Binding-site contacts:
Ligand atom O2 contacts residue ASN65 of chain 2.B at 3.0 Å (h-bond).
Ligand atom O4 contacts residue TRP356 of chain 2.B at 3.5 Å.
Ligand atom C7 contacts residue ASN65 of chain 2.B at 3.9 Å.
Ligand atom O7 contacts residue ASN65 of chain 2.B at 3.8 Å.
Ligand atom C1 contacts residue ASN65 of chain 2.B at 4.4 Å.
Ligand atom O3 contacts residue PHE385 of chain 1.A at 2.9 Å.
Ligand atom C3 contacts residue ASN65 of chain 2.B at 3.9 Å.
Ligand atom C2 contacts residue PHE385 of chain 1.A at 4.3 Å (hydrophobic).
Ligand atom C3 contacts residue TRP356 of chain 2.B at 3.9 Å (hydrophobic).
Ligand atom C5 contacts residue TRP356 of chain 2.B at 3.4 Å (hydrophobic).
Ligand atom C1 contacts residue ASN65 of chain 2.B at 1.5 Å.
Ligand atom N2 contacts residue ASN65 of chain 2.B at 3.4 Å (h-bond).
Ligand atom C2 contacts residue TRP356 of chain 2.B at 4.3 Å (hydrophobic).
Ligand atom C3 contacts residue PHE385 of chain 1.A at 4.1 Å (hydrophobic).
Ligand atom C4 contacts residue ASN65 of chain 2.B at 4.3 Å.
Ligand atom C6 contacts residue ASN65 of chain 2.B at 4.1 Å.
Ligand atom O4 contacts residue ASN382 of chain 1.A at 3.9 Å.
Ligand atom O2 contacts residue PHE385 of chain 1.A at 4.5 Å.
Ligand atom C7 contacts residue TRP356 of chain 2.B at 4.1 Å (hydrophobic).
Ligand atom O3 contacts residue TRP356 of chain 2.B at 4.4 Å.
Ligand atom C1 contacts residue TRP356 of chain 2.B at 3.5 Å (hydrophobic).
Ligand atom C3 contacts residue ASN382 of chain 1.A at 4.5 Å.
Ligand atom C4 contacts residue TRP356 of chain 2.B at 3.9 Å (hydrophobic).
Ligand atom O7 contacts residue TRP356 of chain 2.B at 2.9 Å.
Ligand atom C2 contacts residue ASN65 of chain 2.B at 3.9 Å.
Ligand atom O5 contacts residue TRP356 of chain 2.B at 3.3 Å.
Ligand atom C4 contacts residue ASN382 of chain 1.A at 4.4 Å.
Ligand atom O4 contacts residue PHE385 of chain 1.A at 4.0 Å.
Ligand atom C2 contacts residue ASN65 of chain 2.B at 2.6 Å.
Ligand atom C5 contacts residue ASN65 of chain 2.B at 3.7 Å.
Ligand atom O5 contacts residue ASN65 of chain 2.B at 2.3 Å (h-bond).
Ligand atom O3 contacts residue ASN382 of chain 1.A at 3.4 Å (h-bond).
Ligand atom O6 contacts residue ASN65 of chain 2.B at 3.7 Å.

Sequence of chain 2.B:
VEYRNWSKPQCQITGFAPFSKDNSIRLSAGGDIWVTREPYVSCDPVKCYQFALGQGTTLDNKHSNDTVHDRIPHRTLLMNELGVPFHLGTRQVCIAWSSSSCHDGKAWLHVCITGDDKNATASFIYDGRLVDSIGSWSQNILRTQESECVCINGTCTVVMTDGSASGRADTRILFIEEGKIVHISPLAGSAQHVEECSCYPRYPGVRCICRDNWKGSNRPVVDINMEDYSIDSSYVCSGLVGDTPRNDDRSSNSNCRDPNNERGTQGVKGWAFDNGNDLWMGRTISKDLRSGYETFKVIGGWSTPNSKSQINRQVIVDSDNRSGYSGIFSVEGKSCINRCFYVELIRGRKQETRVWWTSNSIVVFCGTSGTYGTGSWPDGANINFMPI

Sequence of chain 1.A:
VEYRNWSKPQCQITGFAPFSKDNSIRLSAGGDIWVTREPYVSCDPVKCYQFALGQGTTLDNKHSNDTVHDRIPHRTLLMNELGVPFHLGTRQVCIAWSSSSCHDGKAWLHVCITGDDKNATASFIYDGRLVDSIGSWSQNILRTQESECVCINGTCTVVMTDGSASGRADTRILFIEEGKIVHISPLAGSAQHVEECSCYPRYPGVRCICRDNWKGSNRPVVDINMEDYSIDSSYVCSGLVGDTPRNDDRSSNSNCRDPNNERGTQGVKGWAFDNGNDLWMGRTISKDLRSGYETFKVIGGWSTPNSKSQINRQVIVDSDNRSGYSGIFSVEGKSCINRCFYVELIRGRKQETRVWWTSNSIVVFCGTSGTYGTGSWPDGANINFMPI

This small molecule binds to this protein.
Small molecule (SMILES): CC(=O)N[C@H]1[C@H](O[C@H]2[C@H](O)[C@@H](NC(C)=O)CO[C@@H]2CO[C@H]2O[C@@H](C)[C@@H](O)[C@@H](O)[C@@H]2O)O[C@H](CO)[C@@H](O[C@@H]2O[C@H](CO)[C@@H](O)[C@H](O)[C@@H]2O)[C@@H]1O